Sequence of chain 1.E:
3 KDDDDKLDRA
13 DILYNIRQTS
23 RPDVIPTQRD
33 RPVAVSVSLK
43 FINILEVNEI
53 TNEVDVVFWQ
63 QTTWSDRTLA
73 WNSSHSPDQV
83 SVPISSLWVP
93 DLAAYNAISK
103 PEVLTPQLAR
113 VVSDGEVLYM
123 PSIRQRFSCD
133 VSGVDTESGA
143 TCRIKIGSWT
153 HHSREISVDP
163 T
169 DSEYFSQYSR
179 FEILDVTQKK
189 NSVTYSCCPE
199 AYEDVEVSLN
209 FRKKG

Binding-site contacts:
Ligand atom C16 contacts residue TRP151 of chain 1.D at 3.6 Å (hydrophobic).
Ligand atom N04 contacts residue CYS196 of chain 1.D at 3.8 Å.
Ligand atom N06 contacts residue TRP151 of chain 1.D at 3.1 Å (h-bond).
Ligand atom N01 contacts residue MET122 of chain 1.E at 3.2 Å (h-bond).
Ligand atom C17 contacts residue MET122 of chain 1.E at 3.2 Å (hydrophobic).
Ligand atom C10 contacts residue CYS195 of chain 1.D at 3.6 Å (hydrophobic).
Ligand atom C12 contacts residue TYR200 of chain 1.D at 3.4 Å (hydrophobic).
Ligand atom N02 contacts residue GLN63 of chain 1.E at 3.7 Å.
Ligand atom O01 contacts residue CYS195 of chain 1.D at 3.4 Å.
Ligand atom C18 contacts residue TYR200 of chain 1.D at 3.2 Å (hydrophobic).
Ligand atom C22 contacts residue LEU120 of chain 1.E at 3.6 Å (hydrophobic).
Ligand atom N05 contacts residue MET122 of chain 1.E at 3.3 Å.
Ligand atom C08 contacts residue GLN63 of chain 1.E at 3.7 Å.
Ligand atom O01 contacts residue GLN63 of chain 1.E at 2.8 Å (h-bond).
Ligand atom C21 contacts residue THR152 of chain 1.D at 3.6 Å.
Ligand atom C05 contacts residue THR64 of chain 1.E at 3.5 Å.
Ligand atom C07 contacts residue GLN63 of chain 1.E at 3.7 Å.
Ligand atom C08 contacts residue MET122 of chain 1.E at 3.6 Å (hydrophobic).
Ligand atom N02 contacts residue TYR172 of chain 1.E at 3.5 Å (h-bond).
Ligand atom C09 contacts residue MET122 of chain 1.E at 3.4 Å (hydrophobic).
Ligand atom N02 contacts residue MET122 of chain 1.E at 3.8 Å.
Ligand atom C22 contacts residue ARG112 of chain 1.E at 3.7 Å.
Ligand atom C15 contacts residue TYR97 of chain 1.D at 3.2 Å (hydrophobic).
Ligand atom C09 contacts residue GLN63 of chain 1.E at 3.7 Å.
Ligand atom C08 contacts residue CYS195 of chain 1.D at 3.8 Å (hydrophobic).
Ligand atom C23 contacts residue ARG112 of chain 1.E at 3.7 Å.
Ligand atom C11 contacts residue CYS195 of chain 1.D at 3.4 Å (hydrophobic).
Ligand atom C14 contacts residue TYR200 of chain 1.D at 3.4 Å (hydrophobic).
Ligand atom C20 contacts residue THR152 of chain 1.D at 3.8 Å.
Ligand atom N03 contacts residue MET122 of chain 1.E at 3.8 Å.
Ligand atom C02 contacts residue GLN63 of chain 1.E at 3.2 Å.
Ligand atom N01 contacts residue GLN63 of chain 1.E at 2.9 Å (h-bond).
Ligand atom C16 contacts residue TYR97 of chain 1.D at 3.3 Å (hydrophobic).
Ligand atom C04 contacts residue GLN63 of chain 1.E at 3.7 Å.
Ligand atom C20 contacts residue TRP151 of chain 1.D at 3.0 Å (hydrophobic).
Ligand atom C01 contacts residue GLN63 of chain 1.E at 3.2 Å.
Ligand atom C18 contacts residue CYS196 of chain 1.D at 3.8 Å (hydrophobic).
Ligand atom C03 contacts residue GLN63 of chain 1.E at 3.4 Å.
Ligand atom C17 contacts residue TRP151 of chain 1.D at 3.7 Å (hydrophobic).
Ligand atom C06 contacts residue THR64 of chain 1.E at 3.8 Å.

Sequence of chain 1.D:
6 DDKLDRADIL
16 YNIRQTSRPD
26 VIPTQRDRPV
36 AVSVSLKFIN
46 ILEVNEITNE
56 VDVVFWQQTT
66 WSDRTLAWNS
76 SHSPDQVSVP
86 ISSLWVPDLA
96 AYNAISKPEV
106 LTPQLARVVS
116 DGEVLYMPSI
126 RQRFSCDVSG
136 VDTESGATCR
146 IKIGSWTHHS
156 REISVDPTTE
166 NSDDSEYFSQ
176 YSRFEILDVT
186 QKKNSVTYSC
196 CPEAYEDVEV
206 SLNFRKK

A small-molecule ligand and the protein it binds are described below.
Small molecule (SMILES): COc1ccccc1-c1cc(N(Cc2ccccn2)Cc2ccccn2)nc(N)n1